A small-molecule ligand and the protein it binds are described below.
Small molecule (SMILES): CCn1nc(-c2ccccc2)c(C(C)=O)c(Nc2ccc(C(=O)O)cc2)c1=O

Sequence of chain 1.D:
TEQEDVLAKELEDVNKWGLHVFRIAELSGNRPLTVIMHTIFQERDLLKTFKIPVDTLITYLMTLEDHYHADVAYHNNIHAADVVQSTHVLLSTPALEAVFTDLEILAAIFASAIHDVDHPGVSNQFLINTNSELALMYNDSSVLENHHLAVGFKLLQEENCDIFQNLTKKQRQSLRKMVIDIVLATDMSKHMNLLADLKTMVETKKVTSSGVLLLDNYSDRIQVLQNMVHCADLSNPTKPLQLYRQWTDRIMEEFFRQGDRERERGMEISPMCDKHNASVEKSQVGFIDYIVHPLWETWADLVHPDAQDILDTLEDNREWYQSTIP

Binding-site contacts:
Ligand atom C18 contacts residue MET188 of chain 1.D at 3.4 Å (hydrophobic).
Ligand atom C20 contacts residue MET188 of chain 1.D at 3.6 Å (hydrophobic).
Ligand atom C5 contacts residue ASN236 of chain 1.D at 3.1 Å.
Ligand atom C13 contacts residue PHE255 of chain 1.D at 3.0 Å (hydrophobic).
Ligand atom C21 contacts residue ASN236 of chain 1.D at 4.1 Å.
Ligand atom C5 contacts residue THR248 of chain 1.D at 3.7 Å.
Ligand atom N1 contacts residue GLN284 of chain 1.D at 3.4 Å (h-bond).
Ligand atom C19 contacts residue LEU234 of chain 1.D at 3.8 Å (hydrophobic).
Ligand atom C7 contacts residue GLN284 of chain 1.D at 3.5 Å.
Ligand atom C4 contacts residue PHE287 of chain 1.D at 4.0 Å (hydrophobic).
Ligand atom O4 contacts residue TYR74 of chain 1.D at 3.0 Å (h-bond).
Ligand atom C11 contacts residue PHE287 of chain 1.D at 3.5 Å (hydrophobic).
Ligand atom C2 contacts residue ILE251 of chain 1.D at 3.6 Å (hydrophobic).
Ligand atom N1 contacts residue PHE287 of chain 1.D at 3.4 Å.
Ligand atom C8 contacts residue GLN284 of chain 1.D at 3.9 Å.
Ligand atom C9 contacts residue MET272 of chain 1.D at 4.0 Å (hydrophobic).
Ligand atom C21 contacts residue PHE287 of chain 1.D at 3.6 Å (hydrophobic).
Ligand atom C21 contacts residue ILE251 of chain 1.D at 3.9 Å (hydrophobic).
Ligand atom N3 contacts residue PHE287 of chain 1.D at 3.4 Å.
Ligand atom C17 contacts residue MET188 of chain 1.D at 3.6 Å (hydrophobic).
Ligand atom C3 contacts residue ILE251 of chain 1.D at 3.5 Å (hydrophobic).
Ligand atom N2 contacts residue ILE251 of chain 1.D at 3.8 Å.
Ligand atom N3 contacts residue ASN236 of chain 1.D at 4.1 Å.
Ligand atom C10 contacts residue PHE287 of chain 1.D at 4.0 Å (hydrophobic).
Ligand atom O2 contacts residue MET188 of chain 1.D at 3.3 Å.
Ligand atom C6 contacts residue PHE287 of chain 1.D at 4.0 Å (hydrophobic).
Ligand atom C1 contacts residue PHE287 of chain 1.D at 3.5 Å (hydrophobic).
Ligand atom C9 contacts residue SER283 of chain 1.D at 3.7 Å.
Ligand atom C7 contacts residue PHE255 of chain 1.D at 3.9 Å (hydrophobic).
Ligand atom C15 contacts residue ILE251 of chain 1.D at 3.7 Å (hydrophobic).
Ligand atom C8 contacts residue MET252 of chain 1.D at 3.4 Å (hydrophobic).
Ligand atom C7 contacts residue MET252 of chain 1.D at 3.8 Å (hydrophobic).
Ligand atom C5 contacts residue TRP247 of chain 1.D at 3.3 Å (hydrophobic).
Ligand atom O4 contacts residue ASN236 of chain 1.D at 3.2 Å (h-bond).
Ligand atom O1 contacts residue PHE287 of chain 1.D at 3.7 Å.
Ligand atom C2 contacts residue PHE287 of chain 1.D at 3.8 Å (hydrophobic).
Ligand atom C4 contacts residue ASN236 of chain 1.D at 3.1 Å.
Ligand atom C6 contacts residue GLN284 of chain 1.D at 3.9 Å.
Ligand atom C3 contacts residue PHE287 of chain 1.D at 3.8 Å (hydrophobic).
Ligand atom C4 contacts residue GLN284 of chain 1.D at 3.8 Å.